Sequence of chain 1.A:
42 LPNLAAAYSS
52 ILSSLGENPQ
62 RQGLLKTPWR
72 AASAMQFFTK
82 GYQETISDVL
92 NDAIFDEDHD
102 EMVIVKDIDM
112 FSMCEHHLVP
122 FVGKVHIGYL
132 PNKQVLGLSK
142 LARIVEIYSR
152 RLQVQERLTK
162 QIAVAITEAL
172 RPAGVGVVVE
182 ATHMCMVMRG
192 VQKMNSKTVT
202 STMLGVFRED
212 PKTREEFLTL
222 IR

Sequence of chain 1.E:
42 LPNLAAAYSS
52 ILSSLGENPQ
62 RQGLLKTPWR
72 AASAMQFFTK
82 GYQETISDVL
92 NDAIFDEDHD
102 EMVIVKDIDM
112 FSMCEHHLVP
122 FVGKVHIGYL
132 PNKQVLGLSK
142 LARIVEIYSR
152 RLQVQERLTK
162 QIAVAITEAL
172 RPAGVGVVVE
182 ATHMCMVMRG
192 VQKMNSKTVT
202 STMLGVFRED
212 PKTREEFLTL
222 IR

Binding-site contacts:
Ligand atom C8 contacts residue CYS115 of chain 1.E at 3.3 Å (hydrophobic).
Ligand atom PG contacts residue ARG190 of chain 1.E at 3.5 Å.
Ligand atom O1G contacts residue ARG190 of chain 1.E at 2.3 Å (salt-bridge).
Ligand atom C4' contacts residue HIS117 of chain 1.E at 3.4 Å.
Ligand atom O3' contacts residue LYS141 of chain 1.A at 2.5 Å (salt-bridge).
Ligand atom O6 contacts residue HIS184 of chain 1.E at 3.4 Å.
Ligand atom O2' contacts residue SER140 of chain 1.A at 2.4 Å (h-bond).
Ligand atom O8 contacts residue HIS118 of chain 1.E at 3.3 Å (h-bond).
Ligand atom N3 contacts residue LEU139 of chain 1.A at 3.5 Å (h-bond).
Ligand atom O8 contacts residue CYS115 of chain 1.E at 3.2 Å (h-bond).
Ligand atom O6 contacts residue GLN156 of chain 1.E at 2.9 Å (h-bond).
Ligand atom O2G contacts residue LYS141 of chain 1.A at 3.3 Å (salt-bridge).
Ligand atom C1' contacts residue HIS117 of chain 1.E at 3.4 Å.
Ligand atom N9 contacts residue HIS117 of chain 1.E at 3.4 Å (h-bond).
Ligand atom O2A contacts residue LYS141 of chain 1.A at 3.0 Å (salt-bridge).
Ligand atom O1G contacts residue HIS118 of chain 1.E at 3.4 Å (h-bond).
Ligand atom PG contacts residue ARG144 of chain 1.A at 3.4 Å.
Ligand atom N1 contacts residue VAL155 of chain 1.E at 3.3 Å.
Ligand atom O4' contacts residue HIS117 of chain 1.E at 2.4 Å (h-bond).
Ligand atom O6 contacts residue VAL155 of chain 1.E at 3.3 Å.
Ligand atom O8 contacts residue ZN1 of chain 1.BA at 2.0 Å.
Ligand atom C5' contacts residue ARG71 of chain 1.F at 3.2 Å.
Ligand atom O3' contacts residue SER140 of chain 1.A at 3.4 Å.
Ligand atom O2G contacts residue SER140 of chain 1.A at 2.6 Å (h-bond).
Ligand atom O5' contacts residue LYS141 of chain 1.A at 3.1 Å (salt-bridge).
Ligand atom C8 contacts residue ZN1 of chain 1.BA at 2.9 Å.
Ligand atom O3B contacts residue LYS141 of chain 1.A at 3.3 Å (salt-bridge).
Ligand atom N2 contacts residue GLU157 of chain 1.E at 2.8 Å (salt-bridge).
Ligand atom O1A contacts residue ARG71 of chain 1.F at 3.0 Å (salt-bridge).
Ligand atom O2' contacts residue GLY138 of chain 1.A at 3.1 Å.
Ligand atom O1B contacts residue HIS118 of chain 1.E at 2.2 Å (h-bond).
Ligand atom O3A contacts residue ARG71 of chain 1.F at 3.4 Å.
Ligand atom N7 contacts residue ZN1 of chain 1.BA at 3.3 Å.
Ligand atom O2G contacts residue ARG144 of chain 1.A at 3.1 Å (salt-bridge).
Ligand atom O8 contacts residue CYS186 of chain 1.E at 3.3 Å (h-bond).
Ligand atom C3' contacts residue LYS141 of chain 1.A at 3.5 Å.
Ligand atom N7 contacts residue CYS115 of chain 1.E at 2.9 Å (h-bond).
Ligand atom O2' contacts residue LEU139 of chain 1.A at 2.6 Å (h-bond).
Ligand atom N1 contacts residue GLU157 of chain 1.E at 3.3 Å (salt-bridge).
Ligand atom O3G contacts residue ARG144 of chain 1.A at 2.5 Å (salt-bridge).

Sequence of chain 1.F:
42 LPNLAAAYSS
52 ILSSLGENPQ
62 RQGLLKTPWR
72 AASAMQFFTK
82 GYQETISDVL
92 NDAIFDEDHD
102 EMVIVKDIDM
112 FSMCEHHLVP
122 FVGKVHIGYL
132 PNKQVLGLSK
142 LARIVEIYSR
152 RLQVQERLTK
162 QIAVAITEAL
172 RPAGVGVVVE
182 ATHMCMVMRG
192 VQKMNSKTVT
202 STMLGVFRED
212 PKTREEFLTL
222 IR

This protein binds this small molecule.
Small molecule (SMILES): Nc1nc2c([nH]c(=O)n2[C@@H]2O[C@H](CO[P](=O)(O)O[P](=O)(O)OP(=O)(O)O)[C@@H](O)[C@H]2O)c(=O)[nH]1